Sequence of chain 33.C:
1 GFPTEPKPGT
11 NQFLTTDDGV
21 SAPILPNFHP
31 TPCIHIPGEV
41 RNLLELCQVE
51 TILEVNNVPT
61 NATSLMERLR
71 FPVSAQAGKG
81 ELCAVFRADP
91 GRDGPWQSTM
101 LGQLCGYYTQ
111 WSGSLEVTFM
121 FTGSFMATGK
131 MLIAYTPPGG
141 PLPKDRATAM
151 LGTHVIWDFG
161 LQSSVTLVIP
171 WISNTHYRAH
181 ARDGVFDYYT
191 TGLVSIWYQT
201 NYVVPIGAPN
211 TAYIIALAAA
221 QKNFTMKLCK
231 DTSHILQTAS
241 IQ

Sequence of chain 32.C:
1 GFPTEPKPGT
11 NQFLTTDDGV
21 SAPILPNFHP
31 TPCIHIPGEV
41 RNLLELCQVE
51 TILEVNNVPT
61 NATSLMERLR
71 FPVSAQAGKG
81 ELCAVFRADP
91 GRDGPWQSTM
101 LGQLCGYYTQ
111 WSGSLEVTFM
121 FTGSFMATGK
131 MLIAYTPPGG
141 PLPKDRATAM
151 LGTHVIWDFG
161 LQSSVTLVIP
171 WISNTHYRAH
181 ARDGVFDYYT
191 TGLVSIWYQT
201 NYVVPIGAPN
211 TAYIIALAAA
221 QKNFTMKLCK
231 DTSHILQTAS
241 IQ

A small-molecule ligand and the protein it binds are described below.
Small molecule (SMILES): Cc1cc(CCCCCCCOc2ccc(C3=NCCO3)cc2)on1

Sequence of chain 32.A:
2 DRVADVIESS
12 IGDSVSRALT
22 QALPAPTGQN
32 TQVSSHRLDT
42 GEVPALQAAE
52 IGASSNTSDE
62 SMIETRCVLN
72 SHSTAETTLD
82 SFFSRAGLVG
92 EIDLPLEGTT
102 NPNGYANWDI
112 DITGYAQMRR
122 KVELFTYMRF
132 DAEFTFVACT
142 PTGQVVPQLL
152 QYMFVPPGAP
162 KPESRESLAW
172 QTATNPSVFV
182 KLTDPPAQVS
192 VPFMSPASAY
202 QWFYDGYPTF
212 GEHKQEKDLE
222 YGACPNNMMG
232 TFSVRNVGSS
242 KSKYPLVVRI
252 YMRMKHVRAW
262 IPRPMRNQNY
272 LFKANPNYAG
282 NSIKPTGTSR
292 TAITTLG

Binding-site contacts:
Ligand atom C2B contacts residue TRP203 of chain 32.A at 4.1 Å (hydrophobic).
Ligand atom C5 contacts residue PHE233 of chain 32.A at 3.9 Å (hydrophobic).
Ligand atom C4A contacts residue THR114 of chain 32.A at 3.6 Å.
Ligand atom C3B contacts residue ASN228 of chain 32.A at 4.0 Å.
Ligand atom C5C contacts residue PHE135 of chain 32.A at 3.5 Å (hydrophobic).
Ligand atom C31 contacts residue VAL179 of chain 32.A at 3.5 Å (hydrophobic).
Ligand atom C4 contacts residue VAL190 of chain 32.A at 3.8 Å (hydrophobic).
Ligand atom C3C contacts residue PHE135 of chain 32.A at 3.8 Å (hydrophobic).
Ligand atom C3B contacts residue TRP203 of chain 32.A at 3.2 Å (hydrophobic).
Ligand atom N3A contacts residue ASP112 of chain 32.A at 2.8 Å (salt-bridge).
Ligand atom C5C contacts residue ILE111 of chain 32.A at 3.7 Å (hydrophobic).
Ligand atom C5B contacts residue ILE111 of chain 32.A at 4.0 Å (hydrophobic).
Ligand atom C6B contacts residue ILE113 of chain 32.A at 4.0 Å (hydrophobic).
Ligand atom C3 contacts residue PHE155 of chain 32.A at 4.0 Å (hydrophobic).
Ligand atom C2C contacts residue VAL192 of chain 32.A at 3.7 Å (hydrophobic).
Ligand atom C31 contacts residue PRO177 of chain 32.A at 3.9 Å (hydrophobic).
Ligand atom N3A contacts residue ILE113 of chain 32.A at 3.7 Å.
Ligand atom C4C contacts residue VAL192 of chain 32.A at 3.5 Å (hydrophobic).
Ligand atom C4B contacts residue ASN228 of chain 32.A at 4.0 Å.
Ligand atom C6C contacts residue TYR201 of chain 32.A at 4.0 Å (hydrophobic).
Ligand atom N2 contacts residue PHE233 of chain 32.A at 3.8 Å.
Ligand atom C31 contacts residue ILE24 of chain 32.C at 3.6 Å (hydrophobic).
Ligand atom C4C contacts residue PHE135 of chain 32.A at 3.7 Å (hydrophobic).
Ligand atom O1B contacts residue TYR201 of chain 32.A at 3.4 Å.
Ligand atom C4A contacts residue ASP112 of chain 32.A at 3.0 Å.
Ligand atom C2B contacts residue TYR201 of chain 32.A at 3.4 Å (hydrophobic).
Ligand atom C7C contacts residue MET230 of chain 32.A at 4.0 Å (hydrophobic).
Ligand atom C4B contacts residue TRP203 of chain 32.A at 3.6 Å (hydrophobic).
Ligand atom O1A contacts residue TRP203 of chain 32.A at 3.3 Å.
Ligand atom O1 contacts residue PHE155 of chain 32.A at 3.5 Å.
Ligand atom O1B contacts residue MET230 of chain 32.A at 4.0 Å.
Ligand atom O1A contacts residue ASN228 of chain 32.A at 3.7 Å.
Ligand atom O1 contacts residue PHE233 of chain 32.A at 3.1 Å.
Ligand atom C5B contacts residue ASP112 of chain 32.A at 3.9 Å.
Ligand atom C5 contacts residue PHE155 of chain 32.A at 3.9 Å (hydrophobic).
Ligand atom C5A contacts residue ASN228 of chain 32.A at 4.0 Å.
Ligand atom N2 contacts residue PHE155 of chain 32.A at 3.6 Å.
Ligand atom C5B contacts residue ILE113 of chain 32.A at 3.5 Å (hydrophobic).
Ligand atom C4 contacts residue ILE24 of chain 32.C at 4.0 Å (hydrophobic).
Ligand atom C2A contacts residue TRP203 of chain 32.A at 3.6 Å (hydrophobic).